Sequence of chain 2.A:
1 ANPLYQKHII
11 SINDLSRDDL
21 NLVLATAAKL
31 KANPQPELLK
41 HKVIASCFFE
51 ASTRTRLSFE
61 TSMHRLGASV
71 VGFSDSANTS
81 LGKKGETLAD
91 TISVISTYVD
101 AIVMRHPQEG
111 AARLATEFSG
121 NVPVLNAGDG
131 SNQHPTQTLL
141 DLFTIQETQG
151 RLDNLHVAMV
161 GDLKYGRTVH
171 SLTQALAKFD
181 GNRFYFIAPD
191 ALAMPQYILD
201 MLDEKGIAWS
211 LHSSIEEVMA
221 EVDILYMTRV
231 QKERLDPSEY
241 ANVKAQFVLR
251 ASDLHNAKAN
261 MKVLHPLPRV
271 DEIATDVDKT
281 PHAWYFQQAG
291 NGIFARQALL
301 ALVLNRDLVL

Sequence of chain 1.A:
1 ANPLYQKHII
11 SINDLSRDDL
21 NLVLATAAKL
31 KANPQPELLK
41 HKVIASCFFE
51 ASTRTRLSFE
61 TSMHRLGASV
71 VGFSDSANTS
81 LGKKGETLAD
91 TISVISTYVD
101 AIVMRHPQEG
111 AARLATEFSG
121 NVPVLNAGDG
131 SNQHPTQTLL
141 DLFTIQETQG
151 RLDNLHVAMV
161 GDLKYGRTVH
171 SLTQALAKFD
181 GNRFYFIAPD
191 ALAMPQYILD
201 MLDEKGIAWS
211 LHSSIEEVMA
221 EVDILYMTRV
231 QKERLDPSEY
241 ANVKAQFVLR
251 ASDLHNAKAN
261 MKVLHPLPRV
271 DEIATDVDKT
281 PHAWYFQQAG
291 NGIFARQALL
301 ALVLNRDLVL

The small molecule below binds the protein below.
Small molecule (SMILES): O=C(CP(=O)(O)O)NCCNC(=O)CP(=O)(O)O

Binding-site contacts:
Ligand atom CAI contacts residue PRO266 of chain 1.A at 3.7 Å (hydrophobic).
Ligand atom OAD contacts residue ARG54 of chain 1.A at 2.6 Å (salt-bridge).
Ligand atom CAJ contacts residue LEU267 of chain 1.A at 3.6 Å (hydrophobic).
Ligand atom CAL contacts residue THR55 of chain 1.A at 3.1 Å.
Ligand atom CAO contacts residue THR168 of chain 1.A at 3.7 Å.
Ligand atom CAI contacts residue LEU267 of chain 1.A at 3.3 Å (hydrophobic).
Ligand atom CAL contacts residue ARG54 of chain 1.A at 3.5 Å.
Ligand atom CAO contacts residue ARG167 of chain 1.A at 4.0 Å.
Ligand atom OAE contacts residue ARG167 of chain 1.A at 3.3 Å (salt-bridge).
Ligand atom OAB contacts residue ARG167 of chain 1.A at 4.0 Å.
Ligand atom OAE contacts residue ARG105 of chain 1.A at 2.7 Å (salt-bridge).
Ligand atom OAH contacts residue SER52 of chain 1.A at 3.3 Å (h-bond).
Ligand atom PAQ contacts residue ARG105 of chain 1.A at 4.0 Å.
Ligand atom PAR contacts residue ARG54 of chain 1.A at 3.3 Å.
Ligand atom PAR contacts residue ARG105 of chain 1.A at 3.6 Å.
Ligand atom OAA contacts residue THR168 of chain 1.A at 3.5 Å (h-bond).
Ligand atom CAP contacts residue THR55 of chain 1.A at 3.1 Å.
Ligand atom OAB contacts residue ARG105 of chain 1.A at 2.9 Å (salt-bridge).
Ligand atom OAF contacts residue ARG167 of chain 1.A at 4.0 Å.
Ligand atom CAJ contacts residue PRO266 of chain 1.A at 3.5 Å (hydrophobic).
Ligand atom CAL contacts residue SER52 of chain 1.A at 2.7 Å.
Ligand atom CAJ contacts residue GLN137 of chain 1.A at 3.5 Å.
Ligand atom OAH contacts residue ARG105 of chain 1.A at 2.5 Å (salt-bridge).
Ligand atom NAM contacts residue THR168 of chain 1.A at 3.5 Å (h-bond).
Ligand atom OAG contacts residue ARG54 of chain 1.A at 3.1 Å (salt-bridge).
Ligand atom OAC contacts residue ARG229 of chain 1.A at 4.1 Å.
Ligand atom NAN contacts residue ARG54 of chain 1.A at 3.0 Å (salt-bridge).
Ligand atom CAP contacts residue ARG105 of chain 1.A at 3.6 Å.
Ligand atom PAR contacts residue SER52 of chain 1.A at 3.3 Å.
Ligand atom NAN contacts residue THR55 of chain 1.A at 3.9 Å.
Ligand atom OAB contacts residue HIS134 of chain 1.A at 3.1 Å (h-bond).
Ligand atom CAJ contacts residue ARG54 of chain 1.A at 4.0 Å.
Ligand atom CAL contacts residue ARG105 of chain 1.A at 3.5 Å.
Ligand atom OAA contacts residue ARG167 of chain 1.A at 3.0 Å (salt-bridge).
Ligand atom OAG contacts residue SER52 of chain 1.A at 3.4 Å (h-bond).
Ligand atom NAN contacts residue LEU267 of chain 1.A at 3.8 Å.
Ligand atom OAB contacts residue THR55 of chain 1.A at 3.1 Å (h-bond).
Ligand atom CAP contacts residue SER52 of chain 1.A at 3.9 Å.
Ligand atom CAP contacts residue ARG54 of chain 1.A at 3.7 Å.
Ligand atom OAA contacts residue HIS134 of chain 1.A at 4.0 Å.